Sequence of chain 24.A:
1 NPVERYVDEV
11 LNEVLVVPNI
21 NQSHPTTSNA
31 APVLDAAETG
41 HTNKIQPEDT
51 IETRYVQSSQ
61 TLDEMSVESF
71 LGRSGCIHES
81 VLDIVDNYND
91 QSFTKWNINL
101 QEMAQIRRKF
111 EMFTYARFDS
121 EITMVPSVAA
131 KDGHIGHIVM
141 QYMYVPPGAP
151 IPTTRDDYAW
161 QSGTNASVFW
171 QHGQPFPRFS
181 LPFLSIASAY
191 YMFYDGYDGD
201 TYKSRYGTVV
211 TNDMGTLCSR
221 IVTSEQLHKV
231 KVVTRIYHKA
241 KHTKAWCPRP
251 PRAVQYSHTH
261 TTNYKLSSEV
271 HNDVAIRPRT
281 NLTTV

Binding-site contacts:
Ligand atom C1B contacts residue LEU181 of chain 24.A at 3.7 Å (hydrophobic).
Ligand atom O1A contacts residue TYR144 of chain 24.A at 3.1 Å.
Ligand atom CM6 contacts residue TYR144 of chain 24.A at 3.3 Å (hydrophobic).
Ligand atom C4 contacts residue TYR190 of chain 24.A at 3.4 Å (hydrophobic).
Ligand atom CM4 contacts residue PHE179 of chain 24.A at 3.8 Å (hydrophobic).
Ligand atom F3 contacts residue MET143 of chain 24.A at 3.3 Å.
Ligand atom C2A contacts residue TYR144 of chain 24.A at 3.5 Å (hydrophobic).
Ligand atom CM6 contacts residue MET214 of chain 24.A at 3.5 Å (hydrophobic).
Ligand atom C3A contacts residue PHE179 of chain 24.A at 3.4 Å (hydrophobic).
Ligand atom N1A contacts residue TYR144 of chain 24.A at 3.1 Å.
Ligand atom CM3 contacts residue TYR190 of chain 24.A at 3.5 Å (hydrophobic).
Ligand atom F1 contacts residue LEU217 of chain 24.A at 3.4 Å.
Ligand atom C6B contacts residue LEU181 of chain 24.A at 3.4 Å (hydrophobic).
Ligand atom F3 contacts residue TYR142 of chain 24.A at 2.8 Å.
Ligand atom C5B contacts residue LEU181 of chain 24.A at 3.4 Å (hydrophobic).
Ligand atom F2 contacts residue PHE179 of chain 24.A at 3.3 Å.
Ligand atom C3A contacts residue TYR144 of chain 24.A at 3.4 Å (hydrophobic).
Ligand atom CM4 contacts residue TYR142 of chain 24.A at 3.5 Å (hydrophobic).
Ligand atom N1A contacts residue LEU181 of chain 24.A at 3.7 Å.
Ligand atom C1B contacts residue ILE98 of chain 24.A at 3.6 Å (hydrophobic).
Ligand atom F1 contacts residue PHE179 of chain 24.A at 3.8 Å.
Ligand atom F2 contacts residue VAL168 of chain 24.A at 2.6 Å.
Ligand atom O1 contacts residue MET214 of chain 24.A at 3.5 Å (h-bond).
Ligand atom C5 contacts residue MET214 of chain 24.A at 3.5 Å (hydrophobic).
Ligand atom F1 contacts residue TYR142 of chain 24.A at 3.6 Å.
Ligand atom CM3 contacts residue ASN212 of chain 24.A at 3.5 Å.
Ligand atom N3A contacts residue TYR144 of chain 24.A at 3.7 Å.
Ligand atom C1C contacts residue MET214 of chain 24.A at 3.5 Å (hydrophobic).
Ligand atom C2A contacts residue PHE179 of chain 24.A at 3.6 Å (hydrophobic).
Ligand atom CM2 contacts residue ILE122 of chain 24.A at 3.5 Å (hydrophobic).
Ligand atom C4B contacts residue LEU181 of chain 24.A at 3.5 Å (hydrophobic).
Ligand atom CM6 contacts residue LEU184 of chain 24.A at 3.0 Å (hydrophobic).
Ligand atom N3A contacts residue PHE179 of chain 24.A at 3.2 Å.
Ligand atom O1B contacts residue ILE98 of chain 24.A at 3.0 Å.
Ligand atom F2 contacts residue TYR142 of chain 24.A at 3.6 Å.
Ligand atom F3 contacts residue SER167 of chain 24.A at 3.8 Å.
Ligand atom F3 contacts residue ALA166 of chain 24.A at 2.8 Å.
Ligand atom C5B contacts residue TYR144 of chain 24.A at 3.5 Å (hydrophobic).
Ligand atom F3 contacts residue TYR144 of chain 24.A at 2.9 Å.
Ligand atom N1A contacts residue PHE179 of chain 24.A at 3.7 Å.

The protein below binds the small molecule below.
Small molecule (SMILES): Cc1cc(CCCOc2c(C)cc(-c3noc(C(F)(F)F)n3)cc2C)on1

Sequence of chain 24.C:
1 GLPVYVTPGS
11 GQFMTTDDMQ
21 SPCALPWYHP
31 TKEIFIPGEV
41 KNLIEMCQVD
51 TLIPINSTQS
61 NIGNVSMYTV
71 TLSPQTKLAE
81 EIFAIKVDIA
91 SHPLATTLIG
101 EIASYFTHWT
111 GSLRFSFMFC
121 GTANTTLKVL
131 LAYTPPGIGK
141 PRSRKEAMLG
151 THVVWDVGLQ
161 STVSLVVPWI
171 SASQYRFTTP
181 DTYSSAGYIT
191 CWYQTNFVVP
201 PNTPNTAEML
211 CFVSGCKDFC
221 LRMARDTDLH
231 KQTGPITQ